Binding-site contacts:
Ligand atom O5 contacts residue LEU138 of chain 1.A at 4.0 Å.
Ligand atom C6 contacts residue ASN486 of chain 1.A at 3.3 Å.
Ligand atom O6 contacts residue HIS379 of chain 1.A at 2.7 Å (h-bond).
Ligand atom O4 contacts residue ASN486 of chain 1.A at 3.4 Å (h-bond).
Ligand atom C1 contacts residue HIS379 of chain 1.A at 3.6 Å.
Ligand atom C1 contacts residue ASN286 of chain 1.A at 3.6 Å.
Ligand atom O2 contacts residue GLU674 of chain 1.A at 3.1 Å (salt-bridge).
Ligand atom C6 contacts residue LEU138 of chain 1.A at 3.9 Å (hydrophobic).
Ligand atom O4 contacts residue SER676 of chain 1.A at 3.7 Å.
Ligand atom O7 contacts residue LEU138 of chain 1.A at 3.6 Å.
Ligand atom O3 contacts residue SER676 of chain 1.A at 3.1 Å (h-bond).
Ligand atom O2 contacts residue ASN286 of chain 1.A at 2.6 Å (h-bond).
Ligand atom O6 contacts residue ASN486 of chain 1.A at 2.8 Å (h-bond).
Ligand atom C5 contacts residue GLY137 of chain 1.A at 3.9 Å.
Ligand atom O4 contacts residue GLY677 of chain 1.A at 3.0 Å (h-bond).
Ligand atom C7 contacts residue LEU138 of chain 1.A at 3.9 Å (hydrophobic).
Ligand atom C2 contacts residue GLU674 of chain 1.A at 3.7 Å.
Ligand atom C5 contacts residue LEU138 of chain 1.A at 3.8 Å (hydrophobic).
Ligand atom C4 contacts residue GLY677 of chain 1.A at 3.8 Å.
Ligand atom O3 contacts residue GLY677 of chain 1.A at 3.1 Å (h-bond).
Ligand atom C2 contacts residue HIS379 of chain 1.A at 3.4 Å.
Ligand atom C3 contacts residue GLU674 of chain 1.A at 3.2 Å.
Ligand atom C7 contacts residue HIS379 of chain 1.A at 3.9 Å.
Ligand atom C8 contacts residue HIS379 of chain 1.A at 3.9 Å.
Ligand atom N1 contacts residue ASN286 of chain 1.A at 3.2 Å (h-bond).
Ligand atom O7 contacts residue ASN286 of chain 1.A at 3.4 Å (h-bond).
Ligand atom O5 contacts residue HIS379 of chain 1.A at 3.6 Å (h-bond).
Ligand atom O3 contacts residue GLU674 of chain 1.A at 2.6 Å (salt-bridge).
Ligand atom C6 contacts residue HIS379 of chain 1.A at 3.3 Å.
Ligand atom C2 contacts residue ASN286 of chain 1.A at 3.7 Å.
Ligand atom N1 contacts residue HIS379 of chain 1.A at 3.0 Å (h-bond).
Ligand atom O3 contacts residue ALA675 of chain 1.A at 3.3 Å (h-bond).
Ligand atom C8 contacts residue ASP341 of chain 1.A at 3.3 Å.
Ligand atom C7 contacts residue ASN286 of chain 1.A at 3.2 Å.
Ligand atom C8 contacts residue THR380 of chain 1.A at 3.7 Å.
Ligand atom O2 contacts residue TYR575 of chain 1.A at 3.0 Å (h-bond).
Ligand atom C8 contacts residue ASN286 of chain 1.A at 3.4 Å.
Ligand atom C6 contacts residue GLY137 of chain 1.A at 3.9 Å.
Ligand atom O6 contacts residue VAL457 of chain 1.A at 3.6 Å.
Ligand atom C3 contacts residue GLY677 of chain 1.A at 3.9 Å.

The small molecule below binds the protein below.
Small molecule (SMILES): CC(=O)N[C@@H]1O[C@H](CO)[C@@H](O)[C@H](O)[C@H]1O

Sequence of chain 1.A:
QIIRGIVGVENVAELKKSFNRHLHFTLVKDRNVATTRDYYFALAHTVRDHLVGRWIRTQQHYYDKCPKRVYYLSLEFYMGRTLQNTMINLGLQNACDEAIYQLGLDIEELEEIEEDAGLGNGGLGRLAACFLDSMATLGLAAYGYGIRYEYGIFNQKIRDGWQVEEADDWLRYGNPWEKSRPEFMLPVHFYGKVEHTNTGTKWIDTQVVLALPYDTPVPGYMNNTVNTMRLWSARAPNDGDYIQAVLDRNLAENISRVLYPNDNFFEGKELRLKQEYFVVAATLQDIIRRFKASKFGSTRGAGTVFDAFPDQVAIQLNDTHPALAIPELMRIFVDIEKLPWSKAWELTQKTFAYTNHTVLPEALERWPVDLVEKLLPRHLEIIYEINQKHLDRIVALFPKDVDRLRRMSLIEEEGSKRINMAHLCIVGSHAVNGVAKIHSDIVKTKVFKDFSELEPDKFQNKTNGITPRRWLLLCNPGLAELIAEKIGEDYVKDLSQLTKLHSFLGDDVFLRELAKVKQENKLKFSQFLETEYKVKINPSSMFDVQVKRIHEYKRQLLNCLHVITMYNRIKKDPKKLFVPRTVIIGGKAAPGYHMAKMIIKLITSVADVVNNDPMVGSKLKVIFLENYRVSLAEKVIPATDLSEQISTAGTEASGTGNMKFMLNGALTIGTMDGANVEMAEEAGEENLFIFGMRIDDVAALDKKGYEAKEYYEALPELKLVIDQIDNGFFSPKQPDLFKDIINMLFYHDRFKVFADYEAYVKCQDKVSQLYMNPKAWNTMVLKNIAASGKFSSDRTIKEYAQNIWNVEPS